The protein below binds the small molecule below.
Small molecule (SMILES): Nc1ncnc2c1ncn2[C@H]1C[C@H](O)[C@@H](COP(=O)(O)O)O1

Binding-site contacts:
Ligand atom P contacts residue PHE272 of chain 47.A at 4.3 Å.
Ligand atom OP1 contacts residue ASP273 of chain 47.A at 3.3 Å.
Ligand atom O5' contacts residue ASN491 of chain 47.A at 3.5 Å (h-bond).
Ligand atom P contacts residue TYR271 of chain 47.A at 4.5 Å.
Ligand atom OP1 contacts residue TYR271 of chain 47.A at 3.1 Å (h-bond).
Ligand atom OP1 contacts residue ASN491 of chain 47.A at 3.6 Å.
Ligand atom P contacts residue ASP273 of chain 47.A at 2.8 Å.
Ligand atom OP2 contacts residue ASN491 of chain 47.A at 1.7 Å (h-bond).
Ligand atom C5' contacts residue ASN491 of chain 47.A at 4.0 Å.
Ligand atom OP1 contacts residue PHE272 of chain 47.A at 3.4 Å.
Ligand atom C5' contacts residue ASP273 of chain 47.A at 3.8 Å.
Ligand atom P contacts residue ASN491 of chain 47.A at 3.0 Å.
Ligand atom O5' contacts residue ASP273 of chain 47.A at 4.1 Å.
Ligand atom OP2 contacts residue ASP273 of chain 47.A at 2.4 Å.

Sequence of chain 47.A:
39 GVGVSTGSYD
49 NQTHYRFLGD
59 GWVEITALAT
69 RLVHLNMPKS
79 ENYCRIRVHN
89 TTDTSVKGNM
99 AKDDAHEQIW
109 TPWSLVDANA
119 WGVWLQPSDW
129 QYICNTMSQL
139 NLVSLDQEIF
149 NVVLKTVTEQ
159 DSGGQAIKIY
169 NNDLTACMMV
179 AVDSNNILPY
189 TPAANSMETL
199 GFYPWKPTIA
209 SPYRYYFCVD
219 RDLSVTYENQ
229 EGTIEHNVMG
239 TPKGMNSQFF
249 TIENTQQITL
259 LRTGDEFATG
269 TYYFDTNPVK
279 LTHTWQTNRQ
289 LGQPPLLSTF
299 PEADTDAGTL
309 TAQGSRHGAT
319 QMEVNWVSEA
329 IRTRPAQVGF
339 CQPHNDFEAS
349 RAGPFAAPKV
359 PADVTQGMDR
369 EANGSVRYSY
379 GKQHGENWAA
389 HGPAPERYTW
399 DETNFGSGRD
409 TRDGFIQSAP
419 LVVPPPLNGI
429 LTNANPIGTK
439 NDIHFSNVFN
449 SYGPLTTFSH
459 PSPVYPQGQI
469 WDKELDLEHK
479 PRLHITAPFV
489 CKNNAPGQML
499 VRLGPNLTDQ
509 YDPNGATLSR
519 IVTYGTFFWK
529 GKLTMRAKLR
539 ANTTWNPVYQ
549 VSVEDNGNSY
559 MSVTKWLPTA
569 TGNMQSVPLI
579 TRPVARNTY